The protein below binds the small molecule below.
Small molecule (SMILES): CSCC[C@H](NC(=O)[C@H](CC(C)C)NC(=O)[C@H](CCCN=C(N)N)NC(=O)[C@@H](N)CC(N)=O)C(=O)N[C@@H](CC(C)C)C(=O)N[C@H](C(=O)NCC(=O)O)[C@@H](C)O

Binding-site contacts:
Ligand atom N contacts residue GLN45 of chain 1.A at 3.5 Å (h-bond).
Ligand atom O contacts residue THR15 of chain 1.A at 3.3 Å.
Ligand atom N contacts residue SO41 of chain 1.I at 3.2 Å (h-bond).
Ligand atom CD contacts residue VAL37 of chain 1.A at 3.7 Å (hydrophobic).
Ligand atom CB contacts residue VAL48 of chain 1.A at 3.7 Å (hydrophobic).
Ligand atom CD2 contacts residue GLU14 of chain 1.A at 3.4 Å.
Ligand atom O contacts residue VAL48 of chain 1.A at 3.5 Å.
Ligand atom N contacts residue SER39 of chain 1.A at 2.8 Å (h-bond).
Ligand atom O contacts residue THR49 of chain 1.A at 2.9 Å (h-bond).
Ligand atom CE contacts residue THR40 of chain 1.A at 3.5 Å.
Ligand atom O contacts residue MET16 of chain 1.A at 2.8 Å (h-bond).
Ligand atom CG contacts residue THR40 of chain 1.A at 3.4 Å.
Ligand atom CZ contacts residue GLN83 of chain 1.A at 3.6 Å.
Ligand atom SD contacts residue THR40 of chain 1.A at 3.7 Å.
Ligand atom NH2 contacts residue VAL37 of chain 1.A at 3.6 Å.
Ligand atom CD1 contacts residue THR21 of chain 1.A at 3.5 Å.
Ligand atom CA contacts residue SER39 of chain 1.A at 3.3 Å.
Ligand atom SD contacts residue HIS153 of chain 1.A at 3.4 Å.
Ligand atom CB contacts residue ALA41 of chain 1.A at 3.7 Å (hydrophobic).
Ligand atom O contacts residue ALA47 of chain 1.A at 3.4 Å (h-bond).
Ligand atom CB contacts residue SER39 of chain 1.A at 3.6 Å.
Ligand atom C contacts residue ALA47 of chain 1.A at 3.4 Å (hydrophobic).
Ligand atom O contacts residue GLN45 of chain 1.A at 2.9 Å (h-bond).
Ligand atom NH1 contacts residue SO41 of chain 1.I at 2.8 Å (h-bond).
Ligand atom CG contacts residue SO41 of chain 1.I at 3.4 Å.
Ligand atom CB contacts residue VAL37 of chain 1.A at 3.7 Å (hydrophobic).
Ligand atom O contacts residue SER39 of chain 1.A at 2.9 Å (h-bond).
Ligand atom CG2 contacts residue ALA41 of chain 1.A at 3.6 Å (hydrophobic).
Ligand atom NH1 contacts residue GLN83 of chain 1.A at 2.8 Å (h-bond).
Ligand atom CB contacts residue PHE38 of chain 1.A at 3.7 Å (hydrophobic).
Ligand atom O contacts residue GLN45 of chain 1.A at 3.4 Å.
Ligand atom O contacts residue PHE38 of chain 1.A at 3.3 Å.
Ligand atom CG contacts residue VAL37 of chain 1.A at 3.6 Å (hydrophobic).
Ligand atom C contacts residue SER39 of chain 1.A at 3.5 Å.
Ligand atom C contacts residue GLN45 of chain 1.A at 3.5 Å.
Ligand atom CA contacts residue SO41 of chain 1.I at 3.2 Å.
Ligand atom O contacts residue ALA41 of chain 1.A at 3.1 Å (h-bond).
Ligand atom O contacts residue THR40 of chain 1.A at 3.6 Å.
Ligand atom CD1 contacts residue PHE38 of chain 1.A at 3.6 Å (hydrophobic).
Ligand atom C contacts residue SO41 of chain 1.I at 3.7 Å.

Sequence of chain 1.A:
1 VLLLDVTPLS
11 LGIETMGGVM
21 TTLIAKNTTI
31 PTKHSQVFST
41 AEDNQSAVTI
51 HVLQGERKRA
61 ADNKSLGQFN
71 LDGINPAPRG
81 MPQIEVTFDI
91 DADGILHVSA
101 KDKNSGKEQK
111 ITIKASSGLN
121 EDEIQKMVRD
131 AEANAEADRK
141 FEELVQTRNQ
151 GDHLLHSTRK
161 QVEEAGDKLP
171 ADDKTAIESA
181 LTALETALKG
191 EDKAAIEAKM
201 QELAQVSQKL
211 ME